The small molecule below binds the protein below.
Small molecule (SMILES): CC(=O)N[C@H]1[C@H](O[C@H]2[C@H](O)[C@@H](NC(C)=O)CO[C@@H]2CO)O[C@H](CO)[C@@H](O)[C@@H]1O

Binding-site contacts:
Ligand atom O5 contacts residue ASP2 of chain 3.A at 3.7 Å.
Ligand atom C1 contacts residue ASN5 of chain 3.A at 1.4 Å.
Ligand atom O3 contacts residue ASP2 of chain 3.A at 3.2 Å.
Ligand atom C6 contacts residue ASN154 of chain 3.A at 3.7 Å.
Ligand atom C6 contacts residue ASP2 of chain 3.A at 4.1 Å.
Ligand atom C2 contacts residue ASN5 of chain 3.A at 2.5 Å.
Ligand atom C8 contacts residue PHE3 of chain 3.A at 3.4 Å (hydrophobic).
Ligand atom C3 contacts residue ASP2 of chain 3.A at 4.1 Å.
Ligand atom C1 contacts residue PHE3 of chain 3.A at 4.0 Å (hydrophobic).
Ligand atom N2 contacts residue ASN5 of chain 3.A at 2.9 Å (h-bond).
Ligand atom C7 contacts residue ASN5 of chain 3.A at 3.8 Å.
Ligand atom C3 contacts residue ASN5 of chain 3.A at 3.8 Å.
Ligand atom O5 contacts residue ASN5 of chain 3.A at 2.4 Å (h-bond).
Ligand atom C5 contacts residue ASN5 of chain 3.A at 3.6 Å.
Ligand atom C7 contacts residue ASP2 of chain 3.A at 3.6 Å.
Ligand atom C4 contacts residue ASN5 of chain 3.A at 4.3 Å.
Ligand atom O6 contacts residue ASP2 of chain 3.A at 2.9 Å (salt-bridge).
Ligand atom C5 contacts residue ASN154 of chain 3.A at 3.4 Å.
Ligand atom C8 contacts residue ASP2 of chain 3.A at 3.4 Å.
Ligand atom C2 contacts residue PHE3 of chain 3.A at 3.9 Å (hydrophobic).
Ligand atom O5 contacts residue ASN154 of chain 3.A at 3.9 Å.
Ligand atom O7 contacts residue ASN5 of chain 3.A at 4.1 Å.
Ligand atom C7 contacts residue PHE3 of chain 3.A at 3.5 Å (hydrophobic).
Ligand atom C1 contacts residue ASN154 of chain 3.A at 4.0 Å.
Ligand atom C3 contacts residue PHE3 of chain 3.A at 4.4 Å (hydrophobic).
Ligand atom N2 contacts residue ASP2 of chain 3.A at 3.7 Å.
Ligand atom O7 contacts residue ASP2 of chain 3.A at 4.3 Å.
Ligand atom C5 contacts residue ASP2 of chain 3.A at 4.5 Å.
Ligand atom N2 contacts residue PHE3 of chain 3.A at 2.8 Å (h-bond).

Sequence of chain 3.A:
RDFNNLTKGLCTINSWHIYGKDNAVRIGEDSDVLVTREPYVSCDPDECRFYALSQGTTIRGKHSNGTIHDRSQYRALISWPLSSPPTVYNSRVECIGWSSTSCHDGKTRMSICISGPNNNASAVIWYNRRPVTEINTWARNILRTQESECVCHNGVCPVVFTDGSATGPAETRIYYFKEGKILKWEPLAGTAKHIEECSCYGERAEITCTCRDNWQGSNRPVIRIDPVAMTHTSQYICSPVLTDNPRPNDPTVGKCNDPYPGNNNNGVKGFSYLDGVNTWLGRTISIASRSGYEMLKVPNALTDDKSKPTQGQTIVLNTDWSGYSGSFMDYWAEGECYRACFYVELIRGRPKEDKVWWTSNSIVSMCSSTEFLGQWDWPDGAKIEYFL